A small-molecule ligand and the protein it binds are described below.
Small molecule (SMILES): CC(=O)N[C@H]1[C@H](O[C@H]2[C@H](O)[C@@H](NC(C)=O)CO[C@@H]2CO)O[C@H](CO)[C@@H](O[C@@H]2O[C@H](CO)[C@@H](O)[C@H](O)[C@@H]2O)[C@@H]1O

Binding-site contacts:
Ligand atom O7 contacts residue ASN268 of chain 1.B at 3.2 Å (h-bond).
Ligand atom C7 contacts residue PHE300 of chain 1.B at 4.4 Å (hydrophobic).
Ligand atom O5 contacts residue PHE300 of chain 1.B at 4.0 Å.
Ligand atom O5 contacts residue ASN268 of chain 1.B at 2.4 Å (h-bond).
Ligand atom O7 contacts residue PHE300 of chain 1.B at 4.1 Å.
Ligand atom C3 contacts residue ASN268 of chain 1.B at 3.8 Å.
Ligand atom C5 contacts residue PHE300 of chain 1.B at 3.8 Å (hydrophobic).
Ligand atom N2 contacts residue ILE264 of chain 1.B at 4.2 Å.
Ligand atom O6 contacts residue THR270 of chain 1.B at 3.3 Å.
Ligand atom C8 contacts residue PHE300 of chain 1.B at 3.9 Å (hydrophobic).
Ligand atom O5 contacts residue ILE269 of chain 1.B at 4.1 Å.
Ligand atom C5 contacts residue ASN268 of chain 1.B at 3.7 Å.
Ligand atom N2 contacts residue ASN268 of chain 1.B at 2.9 Å (h-bond).
Ligand atom O5 contacts residue THR270 of chain 1.B at 3.8 Å.
Ligand atom C8 contacts residue ILE264 of chain 1.B at 4.2 Å (hydrophobic).
Ligand atom C7 contacts residue ASN268 of chain 1.B at 3.2 Å.
Ligand atom C2 contacts residue ASN268 of chain 1.B at 2.5 Å.
Ligand atom O4 contacts residue PHE300 of chain 1.B at 4.5 Å.
Ligand atom C4 contacts residue ASN268 of chain 1.B at 4.2 Å.
Ligand atom C8 contacts residue ASN268 of chain 1.B at 4.4 Å.
Ligand atom C1 contacts residue PHE300 of chain 1.B at 3.9 Å (hydrophobic).
Ligand atom C1 contacts residue ASN268 of chain 1.B at 1.4 Å.
Ligand atom C6 contacts residue THR270 of chain 1.B at 3.6 Å.
Ligand atom C5 contacts residue THR270 of chain 1.B at 4.3 Å.
Ligand atom C6 contacts residue ILE269 of chain 1.B at 4.2 Å (hydrophobic).

Sequence of chain 1.B:
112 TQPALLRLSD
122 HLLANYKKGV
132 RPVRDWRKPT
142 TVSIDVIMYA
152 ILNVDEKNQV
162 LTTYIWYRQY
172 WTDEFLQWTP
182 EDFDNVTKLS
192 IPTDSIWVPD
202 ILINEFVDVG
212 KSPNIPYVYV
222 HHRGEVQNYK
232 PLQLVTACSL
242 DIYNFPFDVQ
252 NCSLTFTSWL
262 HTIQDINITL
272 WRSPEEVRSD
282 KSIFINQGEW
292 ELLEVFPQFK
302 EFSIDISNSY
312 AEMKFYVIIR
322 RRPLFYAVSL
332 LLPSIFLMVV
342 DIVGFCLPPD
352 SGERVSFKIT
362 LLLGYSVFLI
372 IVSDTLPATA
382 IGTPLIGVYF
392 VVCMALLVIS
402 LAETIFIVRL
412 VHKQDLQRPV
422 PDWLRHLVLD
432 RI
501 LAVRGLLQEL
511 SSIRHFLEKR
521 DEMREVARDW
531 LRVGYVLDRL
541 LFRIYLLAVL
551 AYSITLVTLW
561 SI